Sequence of chain 2.A:
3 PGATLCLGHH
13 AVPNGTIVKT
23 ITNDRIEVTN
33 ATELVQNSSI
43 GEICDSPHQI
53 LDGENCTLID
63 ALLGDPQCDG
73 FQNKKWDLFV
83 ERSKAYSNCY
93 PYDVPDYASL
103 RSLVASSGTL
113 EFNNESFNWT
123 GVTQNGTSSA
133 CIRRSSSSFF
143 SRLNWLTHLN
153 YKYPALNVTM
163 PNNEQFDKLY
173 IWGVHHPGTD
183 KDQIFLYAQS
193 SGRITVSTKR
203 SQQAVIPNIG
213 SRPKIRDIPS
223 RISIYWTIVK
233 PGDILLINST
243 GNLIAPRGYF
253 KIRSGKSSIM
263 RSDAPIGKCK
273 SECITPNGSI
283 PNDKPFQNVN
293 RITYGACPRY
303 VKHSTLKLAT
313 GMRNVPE

A protein and the small-molecule ligand that binds it are described below.
Small molecule (SMILES): CC(=O)N[C@@H]1[C@@H](O)[C@H](O)[C@@H](CO)O[C@H]1O

Binding-site contacts:
Ligand atom C4 contacts residue ASN127 of chain 2.A at 4.3 Å.
Ligand atom C2 contacts residue ASN127 of chain 2.A at 2.6 Å.
Ligand atom C8 contacts residue GLN126 of chain 2.A at 3.8 Å.
Ligand atom N2 contacts residue ASN127 of chain 2.A at 3.2 Å (h-bond).
Ligand atom C5 contacts residue ASN127 of chain 2.A at 3.6 Å.
Ligand atom C3 contacts residue ASN127 of chain 2.A at 3.9 Å.
Ligand atom C6 contacts residue ARG249 of chain 2.A at 4.3 Å.
Ligand atom C7 contacts residue ASN127 of chain 2.A at 3.4 Å.
Ligand atom O5 contacts residue ASN127 of chain 2.A at 2.3 Å (h-bond).
Ligand atom O7 contacts residue ASN127 of chain 2.A at 3.2 Å (h-bond).
Ligand atom C5 contacts residue ARG249 of chain 2.A at 4.0 Å.
Ligand atom O5 contacts residue ARG249 of chain 2.A at 4.1 Å.
Ligand atom C1 contacts residue ARG249 of chain 2.A at 4.3 Å.
Ligand atom C1 contacts residue ASN127 of chain 2.A at 1.4 Å.
Ligand atom C7 contacts residue GLN126 of chain 2.A at 4.3 Å.
Ligand atom N2 contacts residue GLN126 of chain 2.A at 4.4 Å.